Sequence of chain 2.A:
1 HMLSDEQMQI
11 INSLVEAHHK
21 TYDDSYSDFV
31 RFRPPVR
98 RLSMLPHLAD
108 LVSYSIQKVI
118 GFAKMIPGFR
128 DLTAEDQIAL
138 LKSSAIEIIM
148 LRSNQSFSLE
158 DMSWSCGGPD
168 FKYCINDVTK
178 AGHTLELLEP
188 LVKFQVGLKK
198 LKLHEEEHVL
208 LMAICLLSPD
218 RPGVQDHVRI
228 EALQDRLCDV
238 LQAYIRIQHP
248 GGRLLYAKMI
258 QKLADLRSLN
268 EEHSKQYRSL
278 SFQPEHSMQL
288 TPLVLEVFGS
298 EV

A small-molecule ligand and the protein it binds are described below.
Small molecule (SMILES): CCC(=CC=CC(O)(CC)CC)c1cccc(OCc2ccc(CO)c(CO)c2)c1

Binding-site contacts:
Ligand atom C28 contacts residue LEU277 of chain 2.A at 3.5 Å (hydrophobic).
Ligand atom C28 contacts residue ALA178 of chain 2.A at 3.4 Å (hydrophobic).
Ligand atom O49 contacts residue SER153 of chain 2.A at 3.0 Å (h-bond).
Ligand atom C12 contacts residue HIS180 of chain 2.A at 3.4 Å.
Ligand atom C48 contacts residue CYS163 of chain 2.A at 3.9 Å (hydrophobic).
Ligand atom C29 contacts residue ALA106 of chain 2.A at 3.6 Å (hydrophobic).
Ligand atom C8 contacts residue MET147 of chain 2.A at 3.8 Å (hydrophobic).
Ligand atom C20 contacts residue LEU188 of chain 2.A at 3.6 Å (hydrophobic).
Ligand atom O49 contacts residue TYR26 of chain 2.A at 3.8 Å.
Ligand atom C1 contacts residue SER112 of chain 2.A at 3.5 Å.
Ligand atom C6 contacts residue LEU108 of chain 2.A at 3.8 Å (hydrophobic).
Ligand atom O53 contacts residue SER112 of chain 2.A at 2.8 Å (h-bond).
Ligand atom O2 contacts residue HIS180 of chain 2.A at 3.1 Å (h-bond).
Ligand atom C10 contacts residue SER150 of chain 2.A at 3.5 Å.
Ligand atom C29 contacts residue VAL291 of chain 2.A at 3.7 Å (hydrophobic).
Ligand atom C29 contacts residue VAL109 of chain 2.A at 3.7 Å (hydrophobic).
Ligand atom O2 contacts residue HIS270 of chain 2.A at 2.9 Å (h-bond).
Ligand atom O53 contacts residue ARG149 of chain 2.A at 2.7 Å (salt-bridge).
Ligand atom C5 contacts residue LEU108 of chain 2.A at 3.6 Å (hydrophobic).
Ligand atom O49 contacts residue SER150 of chain 2.A at 3.5 Å.
Ligand atom C20 contacts residue VAL175 of chain 2.A at 3.7 Å (hydrophobic).
Ligand atom C19 contacts residue VAL175 of chain 2.A at 3.5 Å (hydrophobic).
Ligand atom C10 contacts residue TRP161 of chain 2.A at 3.8 Å (hydrophobic).
Ligand atom C16 contacts residue VAL109 of chain 2.A at 3.6 Å (hydrophobic).
Ligand atom C52 contacts residue SER112 of chain 2.A at 3.8 Å.
Ligand atom C48 contacts residue TYR26 of chain 2.A at 3.4 Å (hydrophobic).
Ligand atom C4 contacts residue SER153 of chain 2.A at 3.7 Å.
Ligand atom C9 contacts residue ILE143 of chain 2.A at 3.6 Å (hydrophobic).
Ligand atom C52 contacts residue ARG149 of chain 2.A at 3.3 Å.
Ligand atom C20 contacts residue TRP161 of chain 2.A at 3.8 Å (hydrophobic).
Ligand atom C48 contacts residue SER153 of chain 2.A at 3.3 Å.
Ligand atom C19 contacts residue LEU188 of chain 2.A at 3.8 Å (hydrophobic).
Ligand atom C48 contacts residue TYR22 of chain 2.A at 3.5 Å (hydrophobic).
Ligand atom C21 contacts residue TRP161 of chain 2.A at 3.8 Å (hydrophobic).
Ligand atom C8 contacts residue ILE143 of chain 2.A at 3.5 Å (hydrophobic).
Ligand atom C4 contacts residue CYS163 of chain 2.A at 3.8 Å (hydrophobic).
Ligand atom C8 contacts residue HIS270 of chain 2.A at 3.6 Å.
Ligand atom C28 contacts residue HIS180 of chain 2.A at 3.2 Å.
Ligand atom O49 contacts residue ARG149 of chain 2.A at 3.5 Å (salt-bridge).
Ligand atom O49 contacts residue TYR22 of chain 2.A at 2.6 Å (h-bond).